Binding-site contacts:
Ligand atom O contacts residue SER67 of chain 1.B at 2.7 Å (h-bond).
Ligand atom C contacts residue GLU68 of chain 1.B at 3.4 Å.
Ligand atom CA contacts residue ASP101 of chain 1.B at 3.9 Å.
Ligand atom CD contacts residue SER125 of chain 1.B at 4.0 Å.
Ligand atom N contacts residue GLU68 of chain 1.B at 2.8 Å (salt-bridge).
Ligand atom O contacts residue THR100 of chain 1.B at 3.6 Å.
Ligand atom CG contacts residue GLU294 of chain 1.A at 4.0 Å.
Ligand atom C contacts residue ASP101 of chain 1.B at 3.9 Å.
Ligand atom CA contacts residue GLU68 of chain 1.B at 3.3 Å.
Ligand atom N contacts residue GLU294 of chain 1.A at 2.8 Å (salt-bridge).
Ligand atom CG contacts residue TYR34 of chain 1.B at 3.5 Å (hydrophobic).
Ligand atom OXT contacts residue GLY19 of chain 1.B at 3.2 Å.
Ligand atom OXT contacts residue SER67 of chain 1.B at 2.9 Å (h-bond).
Ligand atom N contacts residue ASP101 of chain 1.B at 2.9 Å (salt-bridge).
Ligand atom CA contacts residue GLU294 of chain 1.A at 3.6 Å.
Ligand atom OXT contacts residue GLY99 of chain 1.B at 3.3 Å.
Ligand atom OXT contacts residue ALA36 of chain 1.B at 3.9 Å.
Ligand atom CD contacts residue THR20 of chain 1.B at 1.4 Å.
Ligand atom O contacts residue GLY99 of chain 1.B at 3.6 Å.
Ligand atom CB contacts residue THR20 of chain 1.B at 2.9 Å.
Ligand atom OXT contacts residue ALA66 of chain 1.B at 3.4 Å.
Ligand atom C contacts residue GLY99 of chain 1.B at 3.7 Å.
Ligand atom OE1 contacts residue THR100 of chain 1.B at 2.9 Å (h-bond).
Ligand atom CG contacts residue ASP101 of chain 1.B at 3.7 Å.
Ligand atom O contacts residue GLU68 of chain 1.B at 3.5 Å (salt-bridge).
Ligand atom OE1 contacts residue THR20 of chain 1.B at 2.2 Å (h-bond).
Ligand atom CD contacts residue THR100 of chain 1.B at 3.5 Å.
Ligand atom CB contacts residue TYR34 of chain 1.B at 3.9 Å (hydrophobic).
Ligand atom OE1 contacts residue SER125 of chain 1.B at 3.6 Å.
Ligand atom CB contacts residue ALA36 of chain 1.B at 4.0 Å (hydrophobic).
Ligand atom CB contacts residue GLU294 of chain 1.A at 3.6 Å.
Ligand atom CG contacts residue THR100 of chain 1.B at 3.5 Å.
Ligand atom OE1 contacts residue GLY99 of chain 1.B at 3.4 Å.
Ligand atom C contacts residue SER67 of chain 1.B at 3.2 Å.
Ligand atom O contacts residue ASP101 of chain 1.B at 3.1 Å (salt-bridge).
Ligand atom C contacts residue ALA66 of chain 1.B at 4.0 Å (hydrophobic).
Ligand atom CD contacts residue TYR34 of chain 1.B at 3.7 Å (hydrophobic).
Ligand atom CG contacts residue THR20 of chain 1.B at 2.4 Å.
Ligand atom OE1 contacts residue GLY19 of chain 1.B at 4.0 Å.
Ligand atom N contacts residue SER258 of chain 1.A at 3.7 Å.

Sequence of chain 1.B:
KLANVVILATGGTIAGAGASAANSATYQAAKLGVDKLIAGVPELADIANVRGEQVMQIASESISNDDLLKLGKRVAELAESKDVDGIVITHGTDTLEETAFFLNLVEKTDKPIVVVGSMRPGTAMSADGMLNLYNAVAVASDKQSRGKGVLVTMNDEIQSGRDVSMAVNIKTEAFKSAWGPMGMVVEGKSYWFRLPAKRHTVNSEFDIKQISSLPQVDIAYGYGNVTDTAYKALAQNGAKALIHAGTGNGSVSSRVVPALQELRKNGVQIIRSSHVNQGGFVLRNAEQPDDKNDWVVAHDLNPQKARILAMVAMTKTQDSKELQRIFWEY

A protein and the small-molecule ligand that binds it are described below.
Small molecule (SMILES): N[C@@H](CCC(=O)O)C(=O)O

Sequence of chain 1.A:
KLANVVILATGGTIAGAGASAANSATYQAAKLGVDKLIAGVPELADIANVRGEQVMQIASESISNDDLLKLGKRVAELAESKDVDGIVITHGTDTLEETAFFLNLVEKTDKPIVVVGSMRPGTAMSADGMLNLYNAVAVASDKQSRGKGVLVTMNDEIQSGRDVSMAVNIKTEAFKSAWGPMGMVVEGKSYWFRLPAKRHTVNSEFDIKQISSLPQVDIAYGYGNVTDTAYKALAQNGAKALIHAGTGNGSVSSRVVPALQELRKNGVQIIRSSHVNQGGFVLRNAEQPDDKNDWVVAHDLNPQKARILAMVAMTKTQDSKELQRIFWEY